Sequence of chain 14.D:
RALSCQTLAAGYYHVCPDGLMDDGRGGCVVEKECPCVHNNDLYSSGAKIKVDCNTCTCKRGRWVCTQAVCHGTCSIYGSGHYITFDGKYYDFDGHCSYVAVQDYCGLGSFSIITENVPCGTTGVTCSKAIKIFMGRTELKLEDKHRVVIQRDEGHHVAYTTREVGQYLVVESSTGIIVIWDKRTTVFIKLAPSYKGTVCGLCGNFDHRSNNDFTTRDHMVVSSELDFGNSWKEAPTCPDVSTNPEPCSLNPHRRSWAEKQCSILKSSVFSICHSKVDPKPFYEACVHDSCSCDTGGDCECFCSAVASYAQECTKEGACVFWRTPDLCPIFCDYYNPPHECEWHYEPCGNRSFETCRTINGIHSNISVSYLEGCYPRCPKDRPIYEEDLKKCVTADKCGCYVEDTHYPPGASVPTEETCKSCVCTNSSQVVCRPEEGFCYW

Binding-site contacts:
Ligand atom C7 contacts residue HIS1132 of chain 14.D at 4.1 Å.
Ligand atom C2 contacts residue ASN1134 of chain 14.D at 2.5 Å.
Ligand atom C1 contacts residue ASN1134 of chain 14.D at 1.4 Å.
Ligand atom C8 contacts residue GLU941 of chain 14.D at 4.0 Å.
Ligand atom O6 contacts residue SER943 of chain 14.D at 4.1 Å.
Ligand atom C7 contacts residue ASN1134 of chain 14.D at 4.1 Å.
Ligand atom N2 contacts residue ASN1134 of chain 14.D at 2.9 Å (h-bond).
Ligand atom O5 contacts residue ASN1134 of chain 14.D at 2.4 Å (h-bond).
Ligand atom C5 contacts residue SER943 of chain 14.D at 4.5 Å.
Ligand atom O3 contacts residue SER943 of chain 14.D at 4.0 Å.
Ligand atom C3 contacts residue ASN1134 of chain 14.D at 3.8 Å.
Ligand atom C4 contacts residue ASN1134 of chain 14.D at 4.2 Å.
Ligand atom C8 contacts residue SER1133 of chain 14.D at 4.5 Å.
Ligand atom O7 contacts residue SER943 of chain 14.D at 3.8 Å.
Ligand atom C4 contacts residue SER943 of chain 14.D at 4.1 Å.
Ligand atom N2 contacts residue GLU941 of chain 14.D at 3.8 Å.
Ligand atom C8 contacts residue HIS1132 of chain 14.D at 3.2 Å.
Ligand atom N2 contacts residue HIS1132 of chain 14.D at 4.0 Å.
Ligand atom C7 contacts residue GLU941 of chain 14.D at 4.0 Å.
Ligand atom C5 contacts residue ASN1134 of chain 14.D at 3.7 Å.
Ligand atom C2 contacts residue SER943 of chain 14.D at 4.5 Å.

This protein binds this small molecule.
Small molecule (SMILES): CC(=O)N[C@H]1[C@H](O[C@H]2[C@H](O)[C@@H](NC(C)=O)CO[C@@H]2CO)O[C@H](CO)[C@@H](O)[C@@H]1O